Sequence of chain 1.B:
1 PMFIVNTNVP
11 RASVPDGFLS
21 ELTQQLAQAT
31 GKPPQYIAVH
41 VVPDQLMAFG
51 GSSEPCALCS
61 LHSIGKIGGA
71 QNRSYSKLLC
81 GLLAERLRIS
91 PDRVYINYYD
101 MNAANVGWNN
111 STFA

Sequence of chain 1.A:
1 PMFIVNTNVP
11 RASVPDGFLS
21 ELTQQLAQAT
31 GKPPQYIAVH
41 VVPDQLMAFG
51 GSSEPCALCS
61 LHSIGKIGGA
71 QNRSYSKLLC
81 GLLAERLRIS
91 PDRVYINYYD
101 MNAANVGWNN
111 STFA

Binding-site contacts:
Ligand atom C13 contacts residue MET2 of chain 1.B at 4.0 Å (hydrophobic).
Ligand atom C9 contacts residue TYR95 of chain 1.A at 3.9 Å (hydrophobic).
Ligand atom F contacts residue ASN97 of chain 1.A at 3.4 Å.
Ligand atom C8 contacts residue PRO1 of chain 1.B at 4.0 Å (hydrophobic).
Ligand atom C15 contacts residue ILE64 of chain 1.B at 3.7 Å (hydrophobic).
Ligand atom C10 contacts residue PRO1 of chain 1.B at 3.3 Å (hydrophobic).
Ligand atom F contacts residue HIS62 of chain 1.B at 3.3 Å.
Ligand atom N2 contacts residue PRO1 of chain 1.B at 3.5 Å (h-bond).
Ligand atom O4 contacts residue HIS62 of chain 1.B at 3.7 Å.
Ligand atom O3 contacts residue LYS32 of chain 1.B at 3.2 Å.
Ligand atom N4 contacts residue LYS32 of chain 1.B at 3.5 Å (salt-bridge).
Ligand atom C6 contacts residue PHE113 of chain 1.B at 3.8 Å (hydrophobic).
Ligand atom F contacts residue VAL106 of chain 1.B at 3.5 Å.
Ligand atom N1 contacts residue PRO1 of chain 1.B at 3.1 Å (h-bond).
Ligand atom C9 contacts residue PRO1 of chain 1.B at 3.5 Å (hydrophobic).
Ligand atom N2 contacts residue ILE64 of chain 1.B at 3.2 Å (h-bond).
Ligand atom C15 contacts residue SER63 of chain 1.B at 3.8 Å.
Ligand atom C12 contacts residue TYR95 of chain 1.A at 3.5 Å (hydrophobic).
Ligand atom C5 contacts residue TYR36 of chain 1.B at 3.5 Å (hydrophobic).
Ligand atom F contacts residue MET101 of chain 1.B at 3.1 Å.
Ligand atom C contacts residue PRO33 of chain 1.B at 3.9 Å (hydrophobic).
Ligand atom N3 contacts residue PRO1 of chain 1.B at 3.9 Å.
Ligand atom C14 contacts residue ASN97 of chain 1.A at 3.9 Å.
Ligand atom C12 contacts residue MET2 of chain 1.B at 3.9 Å (hydrophobic).
Ligand atom N3 contacts residue ILE64 of chain 1.B at 3.9 Å.
Ligand atom O4 contacts residue MET2 of chain 1.B at 3.6 Å.
Ligand atom C17 contacts residue PRO33 of chain 1.B at 3.9 Å (hydrophobic).
Ligand atom C15 contacts residue VAL106 of chain 1.B at 4.0 Å (hydrophobic).
Ligand atom N3 contacts residue LYS32 of chain 1.B at 3.1 Å (salt-bridge).
Ligand atom C11 contacts residue TYR95 of chain 1.A at 3.5 Å (hydrophobic).
Ligand atom C14 contacts residue HIS62 of chain 1.B at 4.0 Å.
Ligand atom O4 contacts residue ASN97 of chain 1.A at 2.8 Å (h-bond).
Ligand atom C12 contacts residue PRO1 of chain 1.B at 3.8 Å (hydrophobic).
Ligand atom C13 contacts residue VAL106 of chain 1.B at 3.9 Å (hydrophobic).
Ligand atom C9 contacts residue PHE113 of chain 1.B at 3.9 Å (hydrophobic).
Ligand atom C6 contacts residue TYR36 of chain 1.B at 3.7 Å (hydrophobic).
Ligand atom C13 contacts residue ASN97 of chain 1.A at 3.6 Å.
Ligand atom C11 contacts residue PRO1 of chain 1.B at 3.2 Å (hydrophobic).
Ligand atom C14 contacts residue VAL106 of chain 1.B at 3.8 Å (hydrophobic).
Ligand atom F contacts residue SER63 of chain 1.B at 3.6 Å.

The small molecule below binds the protein below.
Small molecule (SMILES): O=C(O)Cn1ccc2ccc(-c3cn(-c4ccc(O)c(F)c4)nn3)nc2c1=O